Sequence of chain 1.K:
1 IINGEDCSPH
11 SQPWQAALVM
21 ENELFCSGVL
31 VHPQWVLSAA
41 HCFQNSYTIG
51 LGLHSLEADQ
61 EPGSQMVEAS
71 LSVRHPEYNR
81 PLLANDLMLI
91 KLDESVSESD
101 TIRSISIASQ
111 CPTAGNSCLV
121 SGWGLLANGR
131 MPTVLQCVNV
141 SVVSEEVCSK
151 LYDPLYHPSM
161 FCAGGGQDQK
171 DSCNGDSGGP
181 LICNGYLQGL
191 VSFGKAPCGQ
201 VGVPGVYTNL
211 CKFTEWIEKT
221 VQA

Binding-site contacts:
Ligand atom N3 contacts residue ASP171 of chain 1.K at 3.2 Å (salt-bridge).
Ligand atom C3 contacts residue GLY194 of chain 1.K at 3.1 Å.
Ligand atom C6 contacts residue SER177 of chain 1.K at 3.6 Å.
Ligand atom C6 contacts residue CYS173 of chain 1.K at 3.9 Å (hydrophobic).
Ligand atom C5 contacts residue CYS173 of chain 1.K at 3.9 Å (hydrophobic).
Ligand atom C2 contacts residue GLY194 of chain 1.K at 3.9 Å.
Ligand atom C4 contacts residue CYS173 of chain 1.K at 4.4 Å (hydrophobic).
Ligand atom N1 contacts residue SER192 of chain 1.K at 4.1 Å.
Ligand atom C1 contacts residue SER192 of chain 1.K at 4.0 Å.
Ligand atom C5 contacts residue ASN174 of chain 1.K at 4.3 Å.
Ligand atom N2 contacts residue ASP171 of chain 1.K at 4.0 Å.
Ligand atom N2 contacts residue SER172 of chain 1.K at 4.1 Å.
Ligand atom N3 contacts residue GLY194 of chain 1.K at 4.4 Å.
Ligand atom C1 contacts residue SER177 of chain 1.K at 3.8 Å.
Ligand atom N2 contacts residue PHE193 of chain 1.K at 3.3 Å (h-bond).
Ligand atom N1 contacts residue HIS41 of chain 1.K at 4.2 Å.
Ligand atom C7 contacts residue ASP171 of chain 1.K at 4.1 Å.
Ligand atom C5 contacts residue VAL191 of chain 1.K at 3.9 Å (hydrophobic).
Ligand atom C2 contacts residue PHE193 of chain 1.K at 3.9 Å (hydrophobic).
Ligand atom C1 contacts residue PHE193 of chain 1.K at 4.2 Å (hydrophobic).
Ligand atom C4 contacts residue PHE193 of chain 1.K at 3.6 Å (hydrophobic).
Ligand atom N3 contacts residue CYS198 of chain 1.K at 3.6 Å.
Ligand atom N3 contacts residue CYS173 of chain 1.K at 3.9 Å.
Ligand atom C7 contacts residue CYS173 of chain 1.K at 4.4 Å (hydrophobic).
Ligand atom C2 contacts residue ASN174 of chain 1.K at 4.4 Å.
Ligand atom C6 contacts residue PHE193 of chain 1.K at 4.3 Å (hydrophobic).
Ligand atom C7 contacts residue PHE193 of chain 1.K at 3.9 Å (hydrophobic).
Ligand atom N1 contacts residue SER177 of chain 1.K at 3.1 Å (h-bond).
Ligand atom C5 contacts residue PHE193 of chain 1.K at 4.2 Å (hydrophobic).
Ligand atom C4 contacts residue GLY194 of chain 1.K at 3.6 Å.
Ligand atom N2 contacts residue VAL206 of chain 1.K at 4.2 Å.
Ligand atom C7 contacts residue GLY194 of chain 1.K at 3.9 Å.
Ligand atom C7 contacts residue SER172 of chain 1.K at 3.9 Å.
Ligand atom N2 contacts residue GLY194 of chain 1.K at 4.0 Å.
Ligand atom N2 contacts residue GLY205 of chain 1.K at 3.7 Å.
Ligand atom C6 contacts residue VAL191 of chain 1.K at 4.1 Å (hydrophobic).
Ligand atom N3 contacts residue SER172 of chain 1.K at 3.1 Å (h-bond).
Ligand atom C6 contacts residue ASN174 of chain 1.K at 4.2 Å.
Ligand atom C6 contacts residue SER192 of chain 1.K at 4.0 Å.
Ligand atom C3 contacts residue PHE193 of chain 1.K at 3.5 Å (hydrophobic).

The small molecule below binds the protein below.
Small molecule (SMILES): NC(=[NH2+])c1ccc(N)cc1